The protein below binds the small molecule below.
Small molecule (SMILES): Oc1cccc(-c2[nH]c(-c3ccccc3)nc2-c2ccncc2)c1

Sequence of chain 1.A:
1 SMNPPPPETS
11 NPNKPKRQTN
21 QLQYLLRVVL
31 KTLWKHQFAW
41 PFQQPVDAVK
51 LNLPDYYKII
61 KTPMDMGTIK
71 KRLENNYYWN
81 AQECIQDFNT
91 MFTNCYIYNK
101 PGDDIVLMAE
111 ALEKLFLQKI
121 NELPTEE

Binding-site contacts:
Ligand atom C06 contacts residue TRP40 of chain 1.A at 3.9 Å (hydrophobic).
Ligand atom C02 contacts residue GLN44 of chain 1.A at 3.9 Å.
Ligand atom N08 contacts residue LEU51 of chain 1.A at 3.6 Å.
Ligand atom C13 contacts residue LEU53 of chain 1.A at 4.0 Å (hydrophobic).
Ligand atom C01 contacts residue TRP40 of chain 1.A at 4.0 Å (hydrophobic).
Ligand atom C17 contacts residue PRO41 of chain 1.A at 3.8 Å (hydrophobic).
Ligand atom C06 contacts residue LYS50 of chain 1.A at 4.0 Å.
Ligand atom C14 contacts residue VAL46 of chain 1.A at 4.2 Å (hydrophobic).
Ligand atom C12 contacts residue LEU51 of chain 1.A at 4.0 Å (hydrophobic).
Ligand atom C17 contacts residue ILE105 of chain 1.A at 4.0 Å (hydrophobic).
Ligand atom C16 contacts residue VAL46 of chain 1.A at 3.7 Å (hydrophobic).
Ligand atom C23 contacts residue ILE105 of chain 1.A at 4.0 Å (hydrophobic).
Ligand atom C22 contacts residue ASN99 of chain 1.A at 4.2 Å.
Ligand atom C03 contacts residue PRO41 of chain 1.A at 3.8 Å (hydrophobic).
Ligand atom C04 contacts residue TRP40 of chain 1.A at 3.9 Å (hydrophobic).
Ligand atom C05 contacts residue LEU51 of chain 1.A at 3.9 Å (hydrophobic).
Ligand atom C05 contacts residue TRP40 of chain 1.A at 3.8 Å (hydrophobic).
Ligand atom C14 contacts residue ASN99 of chain 1.A at 3.8 Å.
Ligand atom C07 contacts residue LEU51 of chain 1.A at 3.7 Å (hydrophobic).
Ligand atom C22 contacts residue ILE105 of chain 1.A at 4.2 Å (hydrophobic).
Ligand atom C04 contacts residue LEU51 of chain 1.A at 3.9 Å (hydrophobic).
Ligand atom C03 contacts residue TRP40 of chain 1.A at 3.9 Å (hydrophobic).
Ligand atom C03 contacts residue GLN44 of chain 1.A at 3.9 Å.
Ligand atom N15 contacts residue VAL46 of chain 1.A at 3.7 Å.
Ligand atom C09 contacts residue LEU51 of chain 1.A at 3.6 Å (hydrophobic).
Ligand atom C17 contacts residue VAL46 of chain 1.A at 4.2 Å (hydrophobic).
Ligand atom N11 contacts residue PRO41 of chain 1.A at 3.8 Å.
Ligand atom N15 contacts residue ASN99 of chain 1.A at 3.9 Å.
Ligand atom C13 contacts residue LEU51 of chain 1.A at 4.2 Å (hydrophobic).
Ligand atom C16 contacts residue PHE42 of chain 1.A at 4.1 Å (hydrophobic).
Ligand atom C10 contacts residue LEU51 of chain 1.A at 3.5 Å (hydrophobic).
Ligand atom C16 contacts residue ILE105 of chain 1.A at 4.1 Å (hydrophobic).
Ligand atom C14 contacts residue TYR56 of chain 1.A at 4.1 Å (hydrophobic).
Ligand atom N15 contacts residue TYR56 of chain 1.A at 4.2 Å.
Ligand atom O24 contacts residue LEU53 of chain 1.A at 4.0 Å.
Ligand atom C12 contacts residue ILE105 of chain 1.A at 4.2 Å (hydrophobic).
Ligand atom N11 contacts residue LEU51 of chain 1.A at 3.5 Å.
Ligand atom C02 contacts residue TRP40 of chain 1.A at 3.8 Å (hydrophobic).
Ligand atom C16 contacts residue PRO41 of chain 1.A at 4.3 Å (hydrophobic).
Ligand atom O24 contacts residue LEU51 of chain 1.A at 4.3 Å.